A small-molecule ligand and the protein it binds are described below.
Small molecule (SMILES): CC(=O)N[C@@H]1[C@@H](O)[C@H](O)[C@@H](CO)O[C@H]1O

Sequence of chain 1.B:
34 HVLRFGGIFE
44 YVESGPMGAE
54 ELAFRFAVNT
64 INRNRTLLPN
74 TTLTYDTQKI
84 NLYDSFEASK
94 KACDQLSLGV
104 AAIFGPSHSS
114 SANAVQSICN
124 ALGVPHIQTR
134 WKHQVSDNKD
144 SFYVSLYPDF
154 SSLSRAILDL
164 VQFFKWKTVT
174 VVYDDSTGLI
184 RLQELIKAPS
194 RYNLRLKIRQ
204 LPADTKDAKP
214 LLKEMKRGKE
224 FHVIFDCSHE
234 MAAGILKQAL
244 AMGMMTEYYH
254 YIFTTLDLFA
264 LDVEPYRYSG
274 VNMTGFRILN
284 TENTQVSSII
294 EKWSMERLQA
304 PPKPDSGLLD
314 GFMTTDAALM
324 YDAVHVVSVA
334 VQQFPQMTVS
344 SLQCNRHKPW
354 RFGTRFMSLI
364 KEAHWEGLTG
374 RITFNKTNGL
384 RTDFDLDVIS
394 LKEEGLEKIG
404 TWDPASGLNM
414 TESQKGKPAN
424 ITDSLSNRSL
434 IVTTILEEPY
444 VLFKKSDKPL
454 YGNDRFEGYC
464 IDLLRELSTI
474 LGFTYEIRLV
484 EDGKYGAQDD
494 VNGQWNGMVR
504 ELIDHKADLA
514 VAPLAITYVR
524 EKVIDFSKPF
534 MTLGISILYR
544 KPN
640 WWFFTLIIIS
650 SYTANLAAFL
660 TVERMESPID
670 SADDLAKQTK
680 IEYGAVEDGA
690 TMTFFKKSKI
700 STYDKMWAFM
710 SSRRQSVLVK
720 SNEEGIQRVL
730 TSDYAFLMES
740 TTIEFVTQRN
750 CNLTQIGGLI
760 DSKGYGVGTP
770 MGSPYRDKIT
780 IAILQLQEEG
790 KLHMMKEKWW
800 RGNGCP

Binding-site contacts:
Ligand atom C8 contacts residue NAG1 of chain 1.EA at 3.9 Å.
Ligand atom C7 contacts residue ASN546 of chain 1.B at 4.0 Å.
Ligand atom C3 contacts residue ARG543 of chain 1.B at 4.0 Å.
Ligand atom C5 contacts residue ASN546 of chain 1.B at 3.7 Å.
Ligand atom C2 contacts residue ARG543 of chain 1.B at 4.4 Å.
Ligand atom C1 contacts residue ASN546 of chain 1.B at 1.5 Å.
Ligand atom C8 contacts residue ASN751 of chain 1.B at 3.9 Å.
Ligand atom O6 contacts residue ASN546 of chain 1.B at 4.1 Å.
Ligand atom O5 contacts residue ASN546 of chain 1.B at 2.4 Å (h-bond).
Ligand atom C4 contacts residue ASN546 of chain 1.B at 4.3 Å.
Ligand atom C2 contacts residue ASN546 of chain 1.B at 2.5 Å.
Ligand atom O7 contacts residue ARG543 of chain 1.B at 3.0 Å (salt-bridge).
Ligand atom C3 contacts residue ASN546 of chain 1.B at 3.9 Å.
Ligand atom C7 contacts residue ARG543 of chain 1.B at 4.0 Å.
Ligand atom O3 contacts residue ARG543 of chain 1.B at 2.8 Å (salt-bridge).
Ligand atom N2 contacts residue ASN546 of chain 1.B at 2.9 Å (h-bond).